Binding-site contacts:
Ligand atom N2 contacts residue PRO60 of chain 1.B at 3.9 Å.
Ligand atom C4 contacts residue ASN62 of chain 1.B at 4.2 Å.
Ligand atom N2 contacts residue PRO59 of chain 1.B at 4.4 Å.
Ligand atom C2 contacts residue ASN62 of chain 1.B at 2.5 Å.
Ligand atom O6 contacts residue GLU193 of chain 1.B at 4.1 Å.
Ligand atom C5 contacts residue ASN62 of chain 1.B at 3.7 Å.
Ligand atom C8 contacts residue ASN62 of chain 1.B at 4.0 Å.
Ligand atom O3 contacts residue PRO59 of chain 1.B at 4.4 Å.
Ligand atom C1 contacts residue ASN62 of chain 1.B at 1.4 Å.
Ligand atom N2 contacts residue ASN62 of chain 1.B at 2.9 Å (h-bond).
Ligand atom O7 contacts residue ASN62 of chain 1.B at 4.4 Å.
Ligand atom O5 contacts residue GLU193 of chain 1.B at 4.3 Å.
Ligand atom C3 contacts residue ASN62 of chain 1.B at 3.8 Å.
Ligand atom C7 contacts residue ASN62 of chain 1.B at 3.6 Å.
Ligand atom C1 contacts residue PRO60 of chain 1.B at 4.0 Å (hydrophobic).
Ligand atom C3 contacts residue PRO59 of chain 1.B at 4.4 Å (hydrophobic).
Ligand atom O5 contacts residue ASN62 of chain 1.B at 2.4 Å (h-bond).

The protein below binds the small molecule below.
Small molecule (SMILES): CC(=O)N[C@@H]1[C@@H](O)[C@H](O)[C@@H](CO)O[C@H]1O

Sequence of chain 1.B:
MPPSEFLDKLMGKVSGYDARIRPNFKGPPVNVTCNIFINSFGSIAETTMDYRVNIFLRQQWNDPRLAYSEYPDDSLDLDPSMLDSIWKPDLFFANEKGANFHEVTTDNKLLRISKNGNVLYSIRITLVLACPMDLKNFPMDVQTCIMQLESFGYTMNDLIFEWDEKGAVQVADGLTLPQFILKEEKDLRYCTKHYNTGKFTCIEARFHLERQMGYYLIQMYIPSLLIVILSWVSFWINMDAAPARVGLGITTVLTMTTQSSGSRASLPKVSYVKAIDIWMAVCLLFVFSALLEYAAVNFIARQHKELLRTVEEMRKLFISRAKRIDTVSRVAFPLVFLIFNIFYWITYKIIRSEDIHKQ